Binding-site contacts:
Ligand atom C8 contacts residue HIS655 of chain 1.C at 3.7 Å.
Ligand atom C5 contacts residue ASN657 of chain 1.C at 3.7 Å.
Ligand atom C2 contacts residue ASN657 of chain 1.C at 2.5 Å.
Ligand atom N2 contacts residue ASN657 of chain 1.C at 2.9 Å (h-bond).
Ligand atom C1 contacts residue ASN657 of chain 1.C at 1.4 Å.
Ligand atom O5 contacts residue ASN657 of chain 1.C at 2.4 Å (h-bond).
Ligand atom C3 contacts residue ASN657 of chain 1.C at 3.8 Å.
Ligand atom C4 contacts residue ASN657 of chain 1.C at 4.2 Å.
Ligand atom C7 contacts residue ASN657 of chain 1.C at 3.9 Å.

The protein below binds the small molecule below.
Small molecule (SMILES): CC(=O)N[C@@H]1[C@@H](O)[C@H](O)[C@@H](CO)O[C@H]1O

Sequence of chain 1.C:
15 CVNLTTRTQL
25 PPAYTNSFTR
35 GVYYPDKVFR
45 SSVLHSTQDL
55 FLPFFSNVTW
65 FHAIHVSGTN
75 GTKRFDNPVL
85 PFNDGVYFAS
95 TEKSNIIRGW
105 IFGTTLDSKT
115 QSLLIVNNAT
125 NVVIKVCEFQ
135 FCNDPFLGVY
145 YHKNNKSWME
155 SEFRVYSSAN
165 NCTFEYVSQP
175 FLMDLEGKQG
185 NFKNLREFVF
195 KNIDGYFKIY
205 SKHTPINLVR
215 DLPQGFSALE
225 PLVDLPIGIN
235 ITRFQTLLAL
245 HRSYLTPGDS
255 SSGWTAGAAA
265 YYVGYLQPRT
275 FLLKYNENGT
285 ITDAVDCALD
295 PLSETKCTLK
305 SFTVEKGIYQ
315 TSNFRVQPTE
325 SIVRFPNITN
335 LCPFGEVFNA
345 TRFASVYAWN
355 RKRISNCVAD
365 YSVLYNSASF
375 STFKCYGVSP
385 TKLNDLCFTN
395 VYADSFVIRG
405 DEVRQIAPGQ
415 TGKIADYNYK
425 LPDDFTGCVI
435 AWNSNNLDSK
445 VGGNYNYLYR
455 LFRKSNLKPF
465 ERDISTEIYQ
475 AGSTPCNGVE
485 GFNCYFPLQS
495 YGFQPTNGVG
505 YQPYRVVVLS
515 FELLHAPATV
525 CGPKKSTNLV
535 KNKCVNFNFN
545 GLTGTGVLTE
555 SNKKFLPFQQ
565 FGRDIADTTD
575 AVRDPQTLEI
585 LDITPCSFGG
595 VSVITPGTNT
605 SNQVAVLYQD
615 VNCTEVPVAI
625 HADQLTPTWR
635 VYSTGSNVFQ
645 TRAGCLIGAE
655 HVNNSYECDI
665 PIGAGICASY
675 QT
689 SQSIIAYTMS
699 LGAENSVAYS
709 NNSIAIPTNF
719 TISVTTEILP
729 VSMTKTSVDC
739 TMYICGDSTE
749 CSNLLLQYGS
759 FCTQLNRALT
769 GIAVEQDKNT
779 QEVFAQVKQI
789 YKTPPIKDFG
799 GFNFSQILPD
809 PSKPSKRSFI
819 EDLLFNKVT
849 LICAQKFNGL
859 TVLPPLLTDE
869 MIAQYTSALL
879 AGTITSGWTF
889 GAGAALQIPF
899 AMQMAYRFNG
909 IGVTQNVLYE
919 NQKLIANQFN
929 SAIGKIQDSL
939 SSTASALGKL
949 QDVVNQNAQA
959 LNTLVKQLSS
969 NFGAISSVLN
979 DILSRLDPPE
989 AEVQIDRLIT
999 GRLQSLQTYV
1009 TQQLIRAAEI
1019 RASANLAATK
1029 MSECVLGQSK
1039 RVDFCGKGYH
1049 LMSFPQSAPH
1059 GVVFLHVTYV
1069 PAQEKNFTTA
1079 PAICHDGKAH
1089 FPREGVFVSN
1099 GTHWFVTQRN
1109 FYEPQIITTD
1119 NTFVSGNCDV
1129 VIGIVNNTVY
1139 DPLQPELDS